Sequence of chain 2.A:
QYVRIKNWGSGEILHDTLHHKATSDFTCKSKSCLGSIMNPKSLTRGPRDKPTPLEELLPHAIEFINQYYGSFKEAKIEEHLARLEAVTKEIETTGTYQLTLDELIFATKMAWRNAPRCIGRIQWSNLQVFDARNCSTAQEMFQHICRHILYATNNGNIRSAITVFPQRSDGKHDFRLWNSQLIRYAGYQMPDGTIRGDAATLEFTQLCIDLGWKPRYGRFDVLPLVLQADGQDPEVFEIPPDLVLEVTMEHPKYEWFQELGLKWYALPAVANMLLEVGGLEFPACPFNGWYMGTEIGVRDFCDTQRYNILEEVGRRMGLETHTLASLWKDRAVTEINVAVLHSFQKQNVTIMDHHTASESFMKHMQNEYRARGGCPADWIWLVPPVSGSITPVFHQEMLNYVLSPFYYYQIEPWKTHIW

The protein below binds the small molecule below.
Small molecule (SMILES): [H]/N=C(/C)NCc1cccc(CN)c1

Binding-site contacts:
Ligand atom N8 contacts residue HEM1 of chain 2.D at 3.9 Å.
Ligand atom C12 contacts residue HEM1 of chain 2.D at 3.3 Å.
Ligand atom N11 contacts residue TYR291 of chain 2.A at 4.1 Å.
Ligand atom C10 contacts residue GLY289 of chain 2.A at 3.6 Å.
Ligand atom C9 contacts residue PRO268 of chain 2.A at 3.8 Å (hydrophobic).
Ligand atom C10 contacts residue PRO268 of chain 2.A at 3.7 Å (hydrophobic).
Ligand atom C6 contacts residue VAL270 of chain 2.A at 4.3 Å (hydrophobic).
Ligand atom C9 contacts residue TRP290 of chain 2.A at 4.0 Å (hydrophobic).
Ligand atom N8 contacts residue GLU295 of chain 2.A at 3.3 Å (salt-bridge).
Ligand atom C10 contacts residue TRP290 of chain 2.A at 4.5 Å (hydrophobic).
Ligand atom C7 contacts residue GLU295 of chain 2.A at 4.1 Å.
Ligand atom C4 contacts residue GLN181 of chain 2.A at 3.6 Å.
Ligand atom N8 contacts residue PRO268 of chain 2.A at 4.0 Å.
Ligand atom C7 contacts residue HEM1 of chain 2.D at 3.8 Å.
Ligand atom N11 contacts residue TRP290 of chain 2.A at 2.9 Å (h-bond).
Ligand atom C9 contacts residue GLU295 of chain 2.A at 3.8 Å.
Ligand atom C3 contacts residue HEM1 of chain 2.D at 3.7 Å.
Ligand atom C5 contacts residue GLU295 of chain 2.A at 4.4 Å.
Ligand atom N11 contacts residue HEM1 of chain 2.D at 3.3 Å.
Ligand atom C6 contacts residue GLU295 of chain 2.A at 3.9 Å.
Ligand atom C7 contacts residue VAL270 of chain 2.A at 4.1 Å (hydrophobic).
Ligand atom C6 contacts residue PRO268 of chain 2.A at 3.7 Å (hydrophobic).
Ligand atom C10 contacts residue HEM1 of chain 2.D at 3.6 Å.
Ligand atom C2 contacts residue VAL270 of chain 2.A at 3.9 Å (hydrophobic).
Ligand atom C9 contacts residue HEM1 of chain 2.D at 3.8 Å.
Ligand atom C1 contacts residue HEM1 of chain 2.D at 4.1 Å.
Ligand atom C5 contacts residue GLN181 of chain 2.A at 3.5 Å.
Ligand atom C1 contacts residue VAL270 of chain 2.A at 3.8 Å (hydrophobic).
Ligand atom C2 contacts residue GLU295 of chain 2.A at 4.5 Å.
Ligand atom C2 contacts residue HEM1 of chain 2.D at 3.6 Å.
Ligand atom C1 contacts residue GLU295 of chain 2.A at 3.9 Å.
Ligand atom C3 contacts residue VAL270 of chain 2.A at 4.5 Å (hydrophobic).
Ligand atom N13 contacts residue HEM1 of chain 2.D at 2.6 Å (h-bond).
Ligand atom N11 contacts residue PRO268 of chain 2.A at 3.7 Å.
Ligand atom C5 contacts residue PRO268 of chain 2.A at 4.4 Å (hydrophobic).
Ligand atom N11 contacts residue GLU295 of chain 2.A at 3.0 Å (salt-bridge).